Binding-site contacts:
Ligand atom N3 contacts residue ASP166 of chain 1.E at 2.8 Å (salt-bridge).
Ligand atom C11 contacts residue ASP269 of chain 1.E at 3.3 Å.
Ligand atom N3 contacts residue GLU270 of chain 1.E at 2.7 Å (salt-bridge).
Ligand atom O11 contacts residue ASP168 of chain 1.E at 3.4 Å (salt-bridge).
Ligand atom N3 contacts residue ASP168 of chain 1.E at 2.8 Å (salt-bridge).
Ligand atom O8 contacts residue GLN36 of chain 1.E at 2.7 Å (h-bond).
Ligand atom C7 contacts residue ASP168 of chain 1.E at 3.7 Å.
Ligand atom O8 contacts residue PHE272 of chain 1.E at 3.6 Å.
Ligand atom N1 contacts residue PHE272 of chain 1.E at 2.9 Å (h-bond).
Ligand atom N2 contacts residue PHE272 of chain 1.E at 2.9 Å (h-bond).
Ligand atom C12 contacts residue GLU270 of chain 1.E at 3.3 Å.
Ligand atom O8 contacts residue ARG220 of chain 1.E at 3.3 Å (salt-bridge).
Ligand atom C10 contacts residue ASP166 of chain 1.E at 3.4 Å.
Ligand atom N4 contacts residue GLU239 of chain 1.E at 3.0 Å (salt-bridge).
Ligand atom O15 contacts residue CYS236 of chain 1.E at 3.6 Å.
Ligand atom C12 contacts residue ASP166 of chain 1.E at 3.7 Å.
Ligand atom C3 contacts residue ASP199 of chain 1.E at 3.5 Å.
Ligand atom O14 contacts residue GLU239 of chain 1.E at 3.4 Å.
Ligand atom O5 contacts residue ASP166 of chain 1.E at 4.0 Å.
Ligand atom N3 contacts residue PHE167 of chain 1.E at 3.7 Å.
Ligand atom C14 contacts residue ASP168 of chain 1.E at 3.8 Å.
Ligand atom C7 contacts residue GLU270 of chain 1.E at 3.4 Å.
Ligand atom C6 contacts residue PHE272 of chain 1.E at 3.2 Å (hydrophobic).
Ligand atom C7 contacts residue ASP166 of chain 1.E at 3.5 Å.
Ligand atom C9 contacts residue ASP166 of chain 1.E at 3.9 Å.
Ligand atom O7 contacts residue ASP199 of chain 1.E at 2.6 Å (salt-bridge).
Ligand atom C4 contacts residue GLN36 of chain 1.E at 3.6 Å.
Ligand atom O14 contacts residue ASN235 of chain 1.E at 3.2 Å (h-bond).
Ligand atom O14 contacts residue CYS236 of chain 1.E at 3.6 Å.
Ligand atom O13 contacts residue ASP168 of chain 1.E at 3.1 Å (salt-bridge).
Ligand atom C15 contacts residue ASP168 of chain 1.E at 3.6 Å.
Ligand atom C8 contacts residue ASP166 of chain 1.E at 3.6 Å.
Ligand atom C5 contacts residue PHE272 of chain 1.E at 3.5 Å (hydrophobic).
Ligand atom C12 contacts residue ASP269 of chain 1.E at 3.7 Å.
Ligand atom O13 contacts residue PHE167 of chain 1.E at 3.9 Å.
Ligand atom N4 contacts residue ASP168 of chain 1.E at 3.9 Å.
Ligand atom C18 contacts residue CYS236 of chain 1.E at 3.8 Å (hydrophobic).
Ligand atom C6 contacts residue GLN36 of chain 1.E at 3.8 Å.
Ligand atom N2 contacts residue ASP269 of chain 1.E at 2.7 Å (salt-bridge).
Ligand atom C15 contacts residue ASN235 of chain 1.E at 3.6 Å.

This small molecule binds to this protein.
Small molecule (SMILES): NC[C@H]1O[C@H](O[C@H]2[C@H](O)[C@@H](O[C@H]3O[C@H](CO)[C@@H](O)[C@H](N)[C@H]3O)[C@H](N)C[C@@H]2N)[C@H](O)[C@@H](O)[C@@H]1O

Sequence of chain 1.E:
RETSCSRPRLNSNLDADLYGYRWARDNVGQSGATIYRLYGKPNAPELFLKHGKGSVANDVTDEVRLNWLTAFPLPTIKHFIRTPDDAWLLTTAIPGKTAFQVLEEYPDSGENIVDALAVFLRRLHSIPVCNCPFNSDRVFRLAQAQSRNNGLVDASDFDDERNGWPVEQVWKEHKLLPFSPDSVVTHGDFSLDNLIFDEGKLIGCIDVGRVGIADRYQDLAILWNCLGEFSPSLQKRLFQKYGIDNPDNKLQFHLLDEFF